Binding-site contacts:
Ligand atom O17 contacts residue VAL267 of chain 1.C at 3.0 Å.
Ligand atom O02 contacts residue THR250 of chain 1.C at 3.7 Å.
Ligand atom N12 contacts residue MET253 of chain 1.C at 3.6 Å.
Ligand atom C04 contacts residue ASN213 of chain 1.D at 3.9 Å.
Ligand atom N18 contacts residue ALA271 of chain 1.C at 3.4 Å.
Ligand atom O02 contacts residue PHE252 of chain 1.D at 3.7 Å.
Ligand atom O17 contacts residue ALA271 of chain 1.C at 3.6 Å.
Ligand atom C10 contacts residue ASN213 of chain 1.D at 2.9 Å.
Ligand atom N09 contacts residue ASN213 of chain 1.D at 2.6 Å (h-bond).
Ligand atom O11 contacts residue MET253 of chain 1.C at 3.3 Å.
Ligand atom O17 contacts residue LEU212 of chain 1.D at 3.8 Å.
Ligand atom C10 contacts residue LEU212 of chain 1.D at 3.5 Å (hydrophobic).
Ligand atom C07 contacts residue ALA257 of chain 1.C at 3.9 Å (hydrophobic).
Ligand atom C16 contacts residue ALA275 of chain 1.C at 3.7 Å (hydrophobic).
Ligand atom C19 contacts residue PRO217 of chain 1.D at 3.8 Å (hydrophobic).
Ligand atom C14 contacts residue ALA275 of chain 1.C at 3.6 Å (hydrophobic).
Ligand atom CL1 contacts residue ILE221 of chain 1.D at 3.8 Å.
Ligand atom C01 contacts residue THR250 of chain 1.C at 3.9 Å.
Ligand atom O11 contacts residue LEU212 of chain 1.D at 3.4 Å (h-bond).
Ligand atom N18 contacts residue ASN213 of chain 1.D at 3.8 Å.
Ligand atom C01 contacts residue VAL251 of chain 1.D at 3.6 Å (hydrophobic).
Ligand atom O11 contacts residue POV1 of chain 1.KA at 3.4 Å.
Ligand atom C05 contacts residue ASN213 of chain 1.D at 3.5 Å.
Ligand atom C19 contacts residue MET253 of chain 1.C at 3.9 Å (hydrophobic).
Ligand atom N12 contacts residue LEU212 of chain 1.D at 3.6 Å.
Ligand atom C05 contacts residue MET253 of chain 1.C at 3.8 Å (hydrophobic).
Ligand atom O11 contacts residue PRO217 of chain 1.D at 3.8 Å.
Ligand atom C10 contacts residue MET253 of chain 1.C at 3.3 Å (hydrophobic).
Ligand atom C01 contacts residue LEU254 of chain 1.C at 3.8 Å (hydrophobic).
Ligand atom CL1 contacts residue MET278 of chain 1.C at 3.6 Å.
Ligand atom C13 contacts residue ASN213 of chain 1.D at 3.5 Å.
Ligand atom C16 contacts residue POV1 of chain 1.KA at 3.6 Å.
Ligand atom C08 contacts residue ASN213 of chain 1.D at 3.8 Å.
Ligand atom C15 contacts residue ALA275 of chain 1.C at 3.8 Å (hydrophobic).
Ligand atom O06 contacts residue ASN213 of chain 1.D at 3.3 Å (h-bond).
Ligand atom N09 contacts residue MET253 of chain 1.C at 3.6 Å.
Ligand atom C08 contacts residue MET253 of chain 1.C at 3.8 Å (hydrophobic).
Ligand atom C13 contacts residue LEU212 of chain 1.D at 3.9 Å (hydrophobic).
Ligand atom N12 contacts residue ASN213 of chain 1.D at 2.5 Å (h-bond).
Ligand atom C13 contacts residue MET253 of chain 1.C at 3.9 Å (hydrophobic).

This protein binds this small molecule.
Small molecule (SMILES): COc1cc(OC)c(NC(=O)Nc2cc(C)on2)cc1Cl

Sequence of chain 1.C:
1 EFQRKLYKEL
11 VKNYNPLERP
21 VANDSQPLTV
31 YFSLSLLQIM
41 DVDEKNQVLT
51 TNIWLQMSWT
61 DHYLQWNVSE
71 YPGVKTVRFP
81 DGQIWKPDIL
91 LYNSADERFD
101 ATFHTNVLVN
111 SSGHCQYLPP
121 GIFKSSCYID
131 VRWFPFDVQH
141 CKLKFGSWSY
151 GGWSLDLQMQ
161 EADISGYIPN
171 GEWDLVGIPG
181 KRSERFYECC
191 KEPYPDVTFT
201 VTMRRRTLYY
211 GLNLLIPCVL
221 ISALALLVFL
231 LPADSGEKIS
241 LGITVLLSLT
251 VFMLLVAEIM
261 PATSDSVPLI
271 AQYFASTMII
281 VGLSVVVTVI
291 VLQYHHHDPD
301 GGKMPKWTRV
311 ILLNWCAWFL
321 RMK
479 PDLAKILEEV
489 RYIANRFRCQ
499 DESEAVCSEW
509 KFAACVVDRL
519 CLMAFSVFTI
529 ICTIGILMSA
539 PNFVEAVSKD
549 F

Sequence of chain 1.D:
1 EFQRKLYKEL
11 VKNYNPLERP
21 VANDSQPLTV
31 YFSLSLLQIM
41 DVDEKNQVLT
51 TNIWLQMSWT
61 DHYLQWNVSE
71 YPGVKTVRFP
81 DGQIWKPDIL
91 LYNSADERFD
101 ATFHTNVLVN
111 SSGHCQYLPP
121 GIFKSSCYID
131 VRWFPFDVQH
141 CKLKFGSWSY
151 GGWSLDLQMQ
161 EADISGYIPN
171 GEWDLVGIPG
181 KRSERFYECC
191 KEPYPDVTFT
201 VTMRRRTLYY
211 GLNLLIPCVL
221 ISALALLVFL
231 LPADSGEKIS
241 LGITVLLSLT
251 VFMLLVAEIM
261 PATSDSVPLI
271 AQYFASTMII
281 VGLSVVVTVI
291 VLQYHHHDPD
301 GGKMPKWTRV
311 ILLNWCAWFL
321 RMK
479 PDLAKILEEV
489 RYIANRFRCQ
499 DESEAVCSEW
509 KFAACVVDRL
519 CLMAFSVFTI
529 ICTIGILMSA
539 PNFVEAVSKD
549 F